A small-molecule ligand and the protein it binds are described below.
Small molecule (SMILES): Nc1ncnc2c1ncn2[C@@H]1O[C@H](CO[P](=O)(O)O[C@H]2[C@@H](O)[C@H](n3cnc4c(N)ncnc43)O[C@@H]2CO[P](=O)(O)O[C@H]2[C@@H](O)[C@H](n3cnc4c(N)ncnc43)O[C@@H]2CO)[C@@H](O)[C@H]1O

Sequence of chain 20.B:
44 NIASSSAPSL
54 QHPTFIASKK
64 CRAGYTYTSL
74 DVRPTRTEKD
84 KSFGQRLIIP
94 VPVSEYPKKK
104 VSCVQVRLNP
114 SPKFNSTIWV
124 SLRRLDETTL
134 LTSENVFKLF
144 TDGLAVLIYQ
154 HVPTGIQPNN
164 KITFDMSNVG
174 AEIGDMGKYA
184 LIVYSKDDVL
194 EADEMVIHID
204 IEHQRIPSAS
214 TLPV

Sequence of chain 19.C:
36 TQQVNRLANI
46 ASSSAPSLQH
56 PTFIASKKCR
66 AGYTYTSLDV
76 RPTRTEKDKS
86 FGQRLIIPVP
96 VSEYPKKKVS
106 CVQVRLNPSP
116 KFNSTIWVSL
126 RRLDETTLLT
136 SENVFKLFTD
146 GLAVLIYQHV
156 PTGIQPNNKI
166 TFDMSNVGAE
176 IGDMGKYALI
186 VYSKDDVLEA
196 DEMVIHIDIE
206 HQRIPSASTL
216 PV

Binding-site contacts:
Ligand atom C1' contacts residue GLY67 of chain 20.B at 4.4 Å.
Ligand atom O2' contacts residue ARG208 of chain 20.B at 4.1 Å.
Ligand atom OP1 contacts residue ARG208 of chain 20.B at 4.1 Å.
Ligand atom O2' contacts residue ALA66 of chain 20.B at 3.6 Å.
Ligand atom O2' contacts residue ARG65 of chain 20.B at 4.3 Å.
Ligand atom OP2 contacts residue ARG208 of chain 19.C at 4.4 Å.
Ligand atom O5' contacts residue ARG208 of chain 19.C at 4.0 Å.
Ligand atom P contacts residue ARG208 of chain 19.C at 4.5 Å.
Ligand atom OP1 contacts residue SER211 of chain 20.B at 4.3 Å.
Ligand atom OP1 contacts residue ARG208 of chain 19.C at 4.1 Å.
Ligand atom N3 contacts residue ARG65 of chain 20.B at 4.1 Å.
Ligand atom O2' contacts residue GLY67 of chain 20.B at 3.3 Å (h-bond).